This small molecule binds to this protein.
Small molecule (SMILES): C[C@@H]1NC(=O)[C@H](C[C@@](C)(O)CO)NC(=O)[C@@H]2CC3=c4ccccc4=NC3SC[C@H](NC(=O)[C@@H]([C@H](C)O)NC1=O)C(=O)N1C[C@H](O)C[C@H]1C(=O)N[C@@H](C)C(=O)N2

Sequence of chain 1.D:
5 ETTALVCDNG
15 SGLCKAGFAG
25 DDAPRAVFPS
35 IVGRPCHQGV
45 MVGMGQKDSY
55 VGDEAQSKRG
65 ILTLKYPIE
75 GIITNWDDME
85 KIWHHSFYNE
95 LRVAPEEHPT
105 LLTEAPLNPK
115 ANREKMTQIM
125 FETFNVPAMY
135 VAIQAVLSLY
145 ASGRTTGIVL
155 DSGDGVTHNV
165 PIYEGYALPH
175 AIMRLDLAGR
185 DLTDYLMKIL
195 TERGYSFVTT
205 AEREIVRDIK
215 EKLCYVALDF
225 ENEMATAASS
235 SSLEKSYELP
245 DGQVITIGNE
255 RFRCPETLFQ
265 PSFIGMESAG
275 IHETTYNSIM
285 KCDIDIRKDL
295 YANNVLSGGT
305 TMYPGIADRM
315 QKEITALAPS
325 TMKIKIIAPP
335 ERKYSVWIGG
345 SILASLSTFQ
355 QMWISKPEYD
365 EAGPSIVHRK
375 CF

Sequence of chain 1.E:
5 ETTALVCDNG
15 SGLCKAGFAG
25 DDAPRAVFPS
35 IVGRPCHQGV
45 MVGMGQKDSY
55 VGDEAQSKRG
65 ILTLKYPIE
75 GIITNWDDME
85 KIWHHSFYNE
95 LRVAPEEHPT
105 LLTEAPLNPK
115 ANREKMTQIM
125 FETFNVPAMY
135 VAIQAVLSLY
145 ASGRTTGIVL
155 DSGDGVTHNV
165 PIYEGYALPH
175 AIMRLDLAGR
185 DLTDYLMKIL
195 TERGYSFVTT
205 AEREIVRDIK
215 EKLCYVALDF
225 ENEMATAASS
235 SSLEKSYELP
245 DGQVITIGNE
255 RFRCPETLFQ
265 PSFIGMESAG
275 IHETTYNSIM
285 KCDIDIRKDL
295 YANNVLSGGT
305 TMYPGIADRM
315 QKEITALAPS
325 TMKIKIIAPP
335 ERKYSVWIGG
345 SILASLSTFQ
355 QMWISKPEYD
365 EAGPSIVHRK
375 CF

Binding-site contacts:
Ligand atom CB contacts residue GLU73 of chain 1.E at 3.4 Å.
Ligand atom CD1 contacts residue ILE76 of chain 1.E at 4.1 Å (hydrophobic).
Ligand atom CD1 contacts residue ASP180 of chain 1.E at 4.3 Å.
Ligand atom CA contacts residue ILE76 of chain 1.E at 4.2 Å (hydrophobic).
Ligand atom N contacts residue ILE76 of chain 1.E at 4.4 Å.
Ligand atom CZ2 contacts residue ASP180 of chain 1.E at 4.5 Å.
Ligand atom CE2 contacts residue ILE76 of chain 1.E at 3.9 Å (hydrophobic).
Ligand atom O contacts residue GLU73 of chain 1.E at 3.9 Å.
Ligand atom CG2 contacts residue ILE288 of chain 1.D at 4.2 Å (hydrophobic).
Ligand atom OG1 contacts residue MET284 of chain 1.D at 4.5 Å.
Ligand atom CZ3 contacts residue LEU111 of chain 1.E at 4.2 Å (hydrophobic).
Ligand atom CZ3 contacts residue PRO113 of chain 1.E at 3.6 Å (hydrophobic).
Ligand atom CH2 contacts residue LEU111 of chain 1.E at 3.3 Å (hydrophobic).
Ligand atom CE3 contacts residue ILE76 of chain 1.E at 4.4 Å (hydrophobic).
Ligand atom CG2 contacts residue ARG291 of chain 1.D at 4.1 Å.
Ligand atom CZ2 contacts residue ARG178 of chain 1.E at 4.1 Å.
Ligand atom SG contacts residue ASP180 of chain 1.E at 4.5 Å.
Ligand atom CB contacts residue HIC74 of chain 1.E at 4.1 Å.
Ligand atom CG contacts residue ILE76 of chain 1.E at 4.0 Å (hydrophobic).
Ligand atom C contacts residue ILE76 of chain 1.E at 4.3 Å (hydrophobic).
Ligand atom CB contacts residue ARG291 of chain 1.D at 4.0 Å.
Ligand atom CE3 contacts residue PRO113 of chain 1.E at 3.8 Å (hydrophobic).
Ligand atom NE1 contacts residue ILE76 of chain 1.E at 4.0 Å.
Ligand atom SG contacts residue HIC74 of chain 1.E at 4.0 Å.
Ligand atom CA contacts residue THR78 of chain 1.E at 4.0 Å.
Ligand atom CZ2 contacts residue ILE76 of chain 1.E at 4.4 Å (hydrophobic).
Ligand atom CE2 contacts residue ASP180 of chain 1.E at 4.3 Å.
Ligand atom CB contacts residue THR78 of chain 1.E at 3.9 Å.
Ligand atom NE1 contacts residue ASP180 of chain 1.E at 3.4 Å (salt-bridge).
Ligand atom OG1 contacts residue ARG291 of chain 1.D at 3.3 Å (salt-bridge).
Ligand atom O contacts residue HIC74 of chain 1.E at 3.7 Å.
Ligand atom O contacts residue THR78 of chain 1.E at 4.5 Å.
Ligand atom CZ2 contacts residue LEU111 of chain 1.E at 4.1 Å (hydrophobic).
Ligand atom O contacts residue ILE76 of chain 1.E at 3.5 Å.
Ligand atom CH2 contacts residue PRO113 of chain 1.E at 4.0 Å (hydrophobic).
Ligand atom CD2 contacts residue ILE76 of chain 1.E at 3.9 Å (hydrophobic).